Sequence of chain 1.A:
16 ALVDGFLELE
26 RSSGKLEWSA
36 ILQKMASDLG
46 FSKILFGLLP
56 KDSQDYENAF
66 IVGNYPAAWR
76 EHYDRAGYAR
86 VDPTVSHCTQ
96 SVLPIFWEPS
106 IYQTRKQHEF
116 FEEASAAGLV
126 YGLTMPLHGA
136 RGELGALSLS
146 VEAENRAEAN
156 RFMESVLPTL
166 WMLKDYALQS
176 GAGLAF

Binding-site contacts:
Ligand atom O6 contacts residue LEU124 of chain 1.A at 3.8 Å.
Ligand atom C4 contacts residue PHE115 of chain 1.A at 3.6 Å (hydrophobic).
Ligand atom C20 contacts residue VAL90 of chain 1.A at 3.7 Å (hydrophobic).
Ligand atom C2 contacts residue PHE115 of chain 1.A at 3.8 Å (hydrophobic).
Ligand atom C10 contacts residue THR89 of chain 1.A at 3.5 Å.
Ligand atom O12 contacts residue LEU50 of chain 1.A at 3.4 Å.
Ligand atom O12 contacts residue TYR78 of chain 1.A at 3.8 Å.
Ligand atom C8 contacts residue TYR70 of chain 1.A at 3.8 Å (hydrophobic).
Ligand atom OAP contacts residue ALA119 of chain 1.A at 3.6 Å.
Ligand atom C13 contacts residue TYR78 of chain 1.A at 3.4 Å (hydrophobic).
Ligand atom C8 contacts residue SER143 of chain 1.A at 3.6 Å.
Ligand atom OAP contacts residue LEU124 of chain 1.A at 3.6 Å.
Ligand atom C5 contacts residue PHE115 of chain 1.A at 3.9 Å (hydrophobic).
Ligand atom C14 contacts residue TYR78 of chain 1.A at 3.6 Å (hydrophobic).
Ligand atom C15 contacts residue TYR78 of chain 1.A at 3.9 Å (hydrophobic).
Ligand atom N7 contacts residue THR89 of chain 1.A at 3.7 Å.
Ligand atom O9 contacts residue SER143 of chain 1.A at 3.0 Å (h-bond).
Ligand atom C5 contacts residue THR89 of chain 1.A at 3.8 Å.
Ligand atom C4 contacts residue TYR107 of chain 1.A at 3.0 Å (hydrophobic).
Ligand atom C11 contacts residue TYR78 of chain 1.A at 3.4 Å (hydrophobic).
Ligand atom C5 contacts residue TYR107 of chain 1.A at 3.6 Å (hydrophobic).
Ligand atom O9 contacts residue TRP102 of chain 1.A at 3.7 Å.
Ligand atom N7 contacts residue ASP87 of chain 1.A at 2.6 Å (salt-bridge).
Ligand atom O12 contacts residue TYR70 of chain 1.A at 3.8 Å.
Ligand atom C1 contacts residue TRP102 of chain 1.A at 3.7 Å (hydrophobic).
Ligand atom C19 contacts residue LEU54 of chain 1.A at 3.5 Å (hydrophobic).
Ligand atom C21 contacts residue GLY140 of chain 1.A at 4.0 Å.
Ligand atom C10 contacts residue SER143 of chain 1.A at 3.7 Å.
Ligand atom C8 contacts residue ASP87 of chain 1.A at 3.5 Å.
Ligand atom O6 contacts residue TRP74 of chain 1.A at 3.3 Å (h-bond).
Ligand atom C17 contacts residue TYR61 of chain 1.A at 4.0 Å (hydrophobic).
Ligand atom C10 contacts residue ASP87 of chain 1.A at 3.5 Å.
Ligand atom C1 contacts residue ASP87 of chain 1.A at 3.5 Å.
Ligand atom C11 contacts residue ASP87 of chain 1.A at 3.8 Å.
Ligand atom C19 contacts residue TYR61 of chain 1.A at 3.8 Å (hydrophobic).
Ligand atom C5 contacts residue TRP102 of chain 1.A at 4.0 Å (hydrophobic).
Ligand atom O6 contacts residue TYR70 of chain 1.A at 3.9 Å.
Ligand atom C5 contacts residue ASP87 of chain 1.A at 3.6 Å.
Ligand atom C13 contacts residue VAL90 of chain 1.A at 3.8 Å (hydrophobic).
Ligand atom O9 contacts residue TYR70 of chain 1.A at 2.7 Å (h-bond).

The small molecule below binds the protein below.
Small molecule (SMILES): CCCCCCCCCC(=O)CC(=O)N[C@H]1CCOC1=O